Binding-site contacts:
Ligand atom PB contacts residue HIS69 of chain 1.A at 3.7 Å.
Ligand atom O2B contacts residue HIS69 of chain 1.A at 3.1 Å.
Ligand atom O3B contacts residue HIS69 of chain 1.A at 2.9 Å (h-bond).
Ligand atom O1A contacts residue VAL56 of chain 1.A at 3.4 Å.
Ligand atom C2 contacts residue PHE242 of chain 1.A at 3.6 Å (hydrophobic).
Ligand atom O1A contacts residue ARG54 of chain 1.A at 2.6 Å (salt-bridge).
Ligand atom O3A contacts residue ARG280 of chain 1.A at 2.8 Å (salt-bridge).
Ligand atom C2 contacts residue TYR71 of chain 1.A at 3.6 Å (hydrophobic).
Ligand atom S1 contacts residue TYR71 of chain 1.A at 3.8 Å.
Ligand atom O3B contacts residue ASN57 of chain 1.A at 3.6 Å (h-bond).
Ligand atom C8 contacts residue GLY222 of chain 1.A at 3.5 Å.
Ligand atom C7 contacts residue MET196 of chain 1.A at 3.7 Å (hydrophobic).
Ligand atom O2A contacts residue ARG280 of chain 1.A at 2.8 Å (salt-bridge).
Ligand atom PA contacts residue MG1 of chain 1.M at 3.3 Å.
Ligand atom PA contacts residue ASN57 of chain 1.A at 3.8 Å.
Ligand atom C10 contacts residue TRP49 of chain 1.A at 3.4 Å (hydrophobic).
Ligand atom O3B contacts residue TRP49 of chain 1.A at 3.2 Å.
Ligand atom C5 contacts residue PHE242 of chain 1.A at 3.8 Å (hydrophobic).
Ligand atom O1B contacts residue ARG54 of chain 1.A at 3.6 Å (salt-bridge).
Ligand atom PB contacts residue ASN57 of chain 1.A at 3.8 Å.
Ligand atom C9 contacts residue PHE302 of chain 1.A at 3.6 Å (hydrophobic).
Ligand atom C8 contacts residue GLU193 of chain 1.A at 3.8 Å.
Ligand atom S1 contacts residue HIS69 of chain 1.A at 3.5 Å (h-bond).
Ligand atom O2A contacts residue MG1 of chain 1.M at 2.1 Å.
Ligand atom C1 contacts residue PHE242 of chain 1.A at 3.6 Å (hydrophobic).
Ligand atom PB contacts residue MG1 of chain 1.M at 3.2 Å.
Ligand atom O1A contacts residue ASN57 of chain 1.A at 3.0 Å (h-bond).
Ligand atom PA contacts residue ARG280 of chain 1.A at 3.6 Å.
Ligand atom C9 contacts residue MET196 of chain 1.A at 3.8 Å (hydrophobic).
Ligand atom O1B contacts residue TYR71 of chain 1.A at 3.6 Å (h-bond).
Ligand atom C10 contacts residue TYR197 of chain 1.A at 3.0 Å (hydrophobic).
Ligand atom O2A contacts residue VAL56 of chain 1.A at 3.6 Å.
Ligand atom O2B contacts residue ASN57 of chain 1.A at 2.9 Å (h-bond).
Ligand atom C1 contacts residue TYR71 of chain 1.A at 3.7 Å (hydrophobic).
Ligand atom O2B contacts residue MG1 of chain 1.M at 2.0 Å.
Ligand atom O1B contacts residue MG1 of chain 1.M at 3.5 Å.
Ligand atom O3B contacts residue ARG54 of chain 1.A at 3.3 Å (salt-bridge).
Ligand atom O3A contacts residue TYR71 of chain 1.A at 3.0 Å (h-bond).
Ligand atom O2A contacts residue ASN57 of chain 1.A at 3.1 Å (h-bond).
Ligand atom O2B contacts residue HIS70 of chain 1.A at 3.6 Å (h-bond).

Sequence of chain 1.A:
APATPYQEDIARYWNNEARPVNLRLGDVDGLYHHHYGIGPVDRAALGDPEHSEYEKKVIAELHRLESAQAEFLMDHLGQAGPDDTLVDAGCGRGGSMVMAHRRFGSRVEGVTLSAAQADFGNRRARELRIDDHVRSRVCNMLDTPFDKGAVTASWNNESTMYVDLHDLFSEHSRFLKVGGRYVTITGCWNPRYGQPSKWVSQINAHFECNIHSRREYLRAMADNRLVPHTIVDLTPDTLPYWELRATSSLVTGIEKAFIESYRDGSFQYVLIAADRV

The small molecule below binds the protein below.
Small molecule (SMILES): CC(C)=CCCC(C)=CCS[P](=O)(O)OP(=O)(O)O